Binding-site contacts:
Ligand atom O5' contacts residue GLY75 of chain 1.A at 3.2 Å (h-bond).
Ligand atom O5P contacts residue SER74 of chain 1.A at 3.2 Å (h-bond).
Ligand atom C5 contacts residue MET78 of chain 1.A at 3.2 Å (hydrophobic).
Ligand atom O3P contacts residue ARG185 of chain 1.A at 2.8 Å (salt-bridge).
Ligand atom C4' contacts residue ARG185 of chain 1.A at 3.6 Å.
Ligand atom C8 contacts residue ILE311 of chain 1.A at 3.6 Å (hydrophobic).
Ligand atom N3 contacts residue TYR248 of chain 1.A at 2.7 Å (h-bond).
Ligand atom O2P contacts residue ARG312 of chain 1.A at 3.5 Å.
Ligand atom O5P contacts residue GLY75 of chain 1.A at 3.2 Å (h-bond).
Ligand atom N7 contacts residue MET78 of chain 1.A at 3.3 Å.
Ligand atom O5P contacts residue ARG73 of chain 1.A at 3.3 Å (salt-bridge).
Ligand atom O1P contacts residue SER193 of chain 1.A at 2.6 Å (h-bond).
Ligand atom O5P contacts residue THR76 of chain 1.A at 2.5 Å (h-bond).
Ligand atom O6P contacts residue ARG73 of chain 1.A at 2.7 Å (salt-bridge).
Ligand atom N6 contacts residue LEU282 of chain 1.A at 2.9 Å (h-bond).
Ligand atom P1 contacts residue ARG312 of chain 1.A at 3.6 Å.
Ligand atom O5' contacts residue SER74 of chain 1.A at 3.5 Å (h-bond).
Ligand atom C4 contacts residue MET78 of chain 1.A at 3.6 Å (hydrophobic).
Ligand atom C5' contacts residue ARG73 of chain 1.A at 3.5 Å.
Ligand atom P1 contacts residue SER193 of chain 1.A at 3.6 Å.
Ligand atom O1P contacts residue ARG312 of chain 1.A at 2.9 Å (salt-bridge).
Ligand atom N7 contacts residue PHE287 of chain 1.A at 3.3 Å.
Ligand atom O3P contacts residue ARG312 of chain 1.A at 3.3 Å (salt-bridge).
Ligand atom N1 contacts residue PHE284 of chain 1.A at 3.6 Å.
Ligand atom O4' contacts residue TYR248 of chain 1.A at 3.6 Å.
Ligand atom O2P contacts residue LYS313 of chain 1.A at 2.9 Å (salt-bridge).
Ligand atom N3 contacts residue PHE284 of chain 1.A at 3.6 Å.
Ligand atom C2 contacts residue PHE284 of chain 1.A at 3.5 Å (hydrophobic).
Ligand atom C2 contacts residue TYR248 of chain 1.A at 3.4 Å (hydrophobic).
Ligand atom N6 contacts residue PHE287 of chain 1.A at 3.5 Å.
Ligand atom O4P contacts residue THR76 of chain 1.A at 3.4 Å (h-bond).
Ligand atom O5' contacts residue ARG73 of chain 1.A at 3.5 Å.
Ligand atom P2 contacts residue THR76 of chain 1.A at 3.5 Å.
Ligand atom O3' contacts residue ARG185 of chain 1.A at 3.2 Å (salt-bridge).
Ligand atom O2P contacts residue GLY314 of chain 1.A at 3.0 Å (h-bond).
Ligand atom O2' contacts residue PHE284 of chain 1.A at 3.5 Å.
Ligand atom O4P contacts residue THR77 of chain 1.A at 2.6 Å (h-bond).
Ligand atom O2' contacts residue ARG312 of chain 1.A at 3.1 Å (salt-bridge).
Ligand atom C6 contacts residue MET78 of chain 1.A at 3.5 Å (hydrophobic).
Ligand atom C3' contacts residue ARG73 of chain 1.A at 3.6 Å.

A protein and the small-molecule ligand that binds it are described below.
Small molecule (SMILES): Nc1ncnc2c1ncn2[C@@H]1O[C@H](COP(=O)(O)O)[C@@H](OP(=O)(O)O)[C@H]1O

Sequence of chain 1.A:
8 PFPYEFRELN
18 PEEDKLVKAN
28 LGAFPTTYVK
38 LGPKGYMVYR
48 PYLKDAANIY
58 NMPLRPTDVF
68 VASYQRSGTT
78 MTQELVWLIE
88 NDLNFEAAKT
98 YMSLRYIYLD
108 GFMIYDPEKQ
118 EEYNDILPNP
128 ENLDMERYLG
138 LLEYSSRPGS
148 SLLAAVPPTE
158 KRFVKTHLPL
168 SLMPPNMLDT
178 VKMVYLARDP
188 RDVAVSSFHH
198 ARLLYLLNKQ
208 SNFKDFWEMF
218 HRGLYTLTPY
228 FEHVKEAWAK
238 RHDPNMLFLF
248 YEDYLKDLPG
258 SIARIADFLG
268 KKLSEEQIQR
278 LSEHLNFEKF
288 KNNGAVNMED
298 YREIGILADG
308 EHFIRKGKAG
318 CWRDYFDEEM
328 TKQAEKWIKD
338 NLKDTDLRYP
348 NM